Binding-site contacts:
Ligand atom N19 contacts residue LEU167 of chain 1.A at 3.6 Å.
Ligand atom N17 contacts residue LEU103 of chain 1.A at 3.8 Å.
Ligand atom C14 contacts residue PHE337 of chain 1.A at 3.7 Å (hydrophobic).
Ligand atom O7 contacts residue PHE46 of chain 1.A at 3.9 Å.
Ligand atom C4 contacts residue PHE337 of chain 1.A at 3.8 Å (hydrophobic).
Ligand atom O15 contacts residue PHE337 of chain 1.A at 3.4 Å.
Ligand atom C10 contacts residue LYS96 of chain 1.A at 3.5 Å.
Ligand atom C4 contacts residue ARG177 of chain 1.A at 3.8 Å.
Ligand atom O3 contacts residue PHE337 of chain 1.A at 3.1 Å.
Ligand atom C8 contacts residue PHE46 of chain 1.A at 3.8 Å (hydrophobic).
Ligand atom C10 contacts residue LEU103 of chain 1.A at 3.7 Å (hydrophobic).
Ligand atom O5 contacts residue ARG177 of chain 1.A at 2.8 Å (salt-bridge).
Ligand atom C9 contacts residue ALA98 of chain 1.A at 3.6 Å (hydrophobic).
Ligand atom C11 contacts residue LYS96 of chain 1.A at 3.8 Å.
Ligand atom N19 contacts residue VAL168 of chain 1.A at 3.0 Å (h-bond).
Ligand atom N17 contacts residue LYS96 of chain 1.A at 3.2 Å.
Ligand atom C14 contacts residue PHE339 of chain 1.A at 3.8 Å (hydrophobic).
Ligand atom O18 contacts residue LYS96 of chain 1.A at 3.4 Å.
Ligand atom C1 contacts residue PHE297 of chain 1.A at 3.8 Å (hydrophobic).
Ligand atom C12 contacts residue PHE337 of chain 1.A at 3.5 Å (hydrophobic).
Ligand atom C1 contacts residue SER344 of chain 1.A at 3.1 Å.
Ligand atom C20 contacts residue VAL168 of chain 1.A at 3.6 Å (hydrophobic).
Ligand atom C6 contacts residue PHE337 of chain 1.A at 3.6 Å (hydrophobic).
Ligand atom C8 contacts residue ALA98 of chain 1.A at 3.8 Å (hydrophobic).
Ligand atom C2 contacts residue LYS341 of chain 1.A at 3.7 Å.
Ligand atom O15 contacts residue PHE339 of chain 1.A at 3.1 Å.
Ligand atom N21 contacts residue LEU167 of chain 1.A at 3.8 Å.
Ligand atom N21 contacts residue MET338 of chain 1.A at 2.9 Å (h-bond).
Ligand atom C16 contacts residue LEU103 of chain 1.A at 3.8 Å (hydrophobic).
Ligand atom O7 contacts residue ALA98 of chain 1.A at 3.5 Å.
Ligand atom O15 contacts residue MET338 of chain 1.A at 3.0 Å (h-bond).
Ligand atom C13 contacts residue PHE339 of chain 1.A at 3.5 Å (hydrophobic).
Ligand atom C6 contacts residue ALA98 of chain 1.A at 3.6 Å (hydrophobic).
Ligand atom C12 contacts residue PHE339 of chain 1.A at 3.9 Å (hydrophobic).
Ligand atom C20 contacts residue LEU167 of chain 1.A at 3.7 Å (hydrophobic).
Ligand atom N21 contacts residue VAL168 of chain 1.A at 2.8 Å (h-bond).
Ligand atom C13 contacts residue PHE337 of chain 1.A at 3.3 Å (hydrophobic).
Ligand atom O5 contacts residue PHE339 of chain 1.A at 3.4 Å.
Ligand atom C11 contacts residue LEU103 of chain 1.A at 3.6 Å (hydrophobic).
Ligand atom C9 contacts residue PHE46 of chain 1.A at 3.6 Å (hydrophobic).

The protein below binds the small molecule below.
Small molecule (SMILES): CCOC(=O)COc1cccc(C(=O)c2nonc2N)c1

Sequence of chain 1.A:
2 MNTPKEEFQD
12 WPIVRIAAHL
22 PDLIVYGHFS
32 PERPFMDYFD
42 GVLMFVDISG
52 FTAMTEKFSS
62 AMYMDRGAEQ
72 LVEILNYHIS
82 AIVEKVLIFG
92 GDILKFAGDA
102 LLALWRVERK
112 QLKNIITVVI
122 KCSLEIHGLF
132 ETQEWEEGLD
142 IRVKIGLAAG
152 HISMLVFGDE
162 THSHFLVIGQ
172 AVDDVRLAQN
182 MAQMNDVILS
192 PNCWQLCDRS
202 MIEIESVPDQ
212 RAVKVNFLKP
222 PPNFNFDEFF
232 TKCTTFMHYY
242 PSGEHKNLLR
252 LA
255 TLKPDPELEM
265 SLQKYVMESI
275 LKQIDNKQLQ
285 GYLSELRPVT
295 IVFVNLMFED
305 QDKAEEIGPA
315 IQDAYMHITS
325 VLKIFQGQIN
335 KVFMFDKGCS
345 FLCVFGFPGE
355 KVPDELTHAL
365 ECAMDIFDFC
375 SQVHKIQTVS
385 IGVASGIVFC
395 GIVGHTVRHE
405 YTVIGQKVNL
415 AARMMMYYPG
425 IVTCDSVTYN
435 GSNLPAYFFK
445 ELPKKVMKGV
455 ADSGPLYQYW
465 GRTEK